Binding-site contacts:
Ligand atom O6 contacts residue TYR211 of chain 1.B at 3.1 Å.
Ligand atom O4 contacts residue TYR211 of chain 1.B at 3.7 Å.
Ligand atom O4 contacts residue PRO239 of chain 1.B at 3.8 Å.
Ligand atom O5 contacts residue LEU207 of chain 1.B at 3.6 Å.
Ligand atom C6 contacts residue TYR116 of chain 1.A at 3.2 Å (hydrophobic).
Ligand atom N2 contacts residue ASN113 of chain 1.A at 3.1 Å (h-bond).
Ligand atom C7 contacts residue ASN113 of chain 1.A at 3.8 Å.
Ligand atom O7 contacts residue ASN113 of chain 1.A at 3.9 Å.
Ligand atom C4 contacts residue GLN212 of chain 1.B at 3.3 Å.
Ligand atom C1 contacts residue GLU109 of chain 1.A at 3.7 Å.
Ligand atom C3 contacts residue ASN113 of chain 1.A at 3.8 Å.
Ligand atom C4 contacts residue ASN113 of chain 1.A at 4.1 Å.
Ligand atom C5 contacts residue LEU207 of chain 1.B at 3.8 Å (hydrophobic).
Ligand atom C5 contacts residue TYR211 of chain 1.B at 4.0 Å (hydrophobic).
Ligand atom C5 contacts residue PHE189 of chain 1.A at 4.0 Å (hydrophobic).
Ligand atom O6 contacts residue LEU207 of chain 1.B at 3.5 Å.
Ligand atom C5 contacts residue ASN113 of chain 1.A at 3.6 Å.
Ligand atom O6 contacts residue TYR116 of chain 1.A at 3.2 Å (h-bond).
Ligand atom C6 contacts residue GLU208 of chain 1.B at 3.9 Å.
Ligand atom C2 contacts residue GLU109 of chain 1.A at 4.1 Å.
Ligand atom C1 contacts residue ASN113 of chain 1.A at 1.4 Å.
Ligand atom O5 contacts residue ASN113 of chain 1.A at 2.3 Å (h-bond).
Ligand atom O5 contacts residue GLU109 of chain 1.A at 3.9 Å.
Ligand atom C1 contacts residue TYR116 of chain 1.A at 3.7 Å (hydrophobic).
Ligand atom O6 contacts residue GLN212 of chain 1.B at 3.7 Å.
Ligand atom C6 contacts residue LEU207 of chain 1.B at 4.1 Å (hydrophobic).
Ligand atom C8 contacts residue MET185 of chain 1.A at 3.5 Å (hydrophobic).
Ligand atom C5 contacts residue GLN212 of chain 1.B at 3.9 Å.
Ligand atom C6 contacts residue TYR211 of chain 1.B at 4.1 Å (hydrophobic).
Ligand atom C6 contacts residue PHE189 of chain 1.A at 3.8 Å (hydrophobic).
Ligand atom O4 contacts residue GLN212 of chain 1.B at 2.9 Å (h-bond).
Ligand atom O3 contacts residue GLU208 of chain 1.B at 3.5 Å (salt-bridge).
Ligand atom C6 contacts residue GLN212 of chain 1.B at 3.4 Å.
Ligand atom C1 contacts residue LEU207 of chain 1.B at 4.2 Å (hydrophobic).
Ligand atom O5 contacts residue TYR116 of chain 1.A at 3.2 Å.
Ligand atom C2 contacts residue ASN113 of chain 1.A at 2.5 Å.
Ligand atom O5 contacts residue GLU208 of chain 1.B at 3.9 Å.
Ligand atom C5 contacts residue TYR116 of chain 1.A at 4.1 Å (hydrophobic).
Ligand atom O7 contacts residue LEU207 of chain 1.B at 4.1 Å.
Ligand atom C4 contacts residue LEU207 of chain 1.B at 3.8 Å (hydrophobic).

Sequence of chain 1.B:
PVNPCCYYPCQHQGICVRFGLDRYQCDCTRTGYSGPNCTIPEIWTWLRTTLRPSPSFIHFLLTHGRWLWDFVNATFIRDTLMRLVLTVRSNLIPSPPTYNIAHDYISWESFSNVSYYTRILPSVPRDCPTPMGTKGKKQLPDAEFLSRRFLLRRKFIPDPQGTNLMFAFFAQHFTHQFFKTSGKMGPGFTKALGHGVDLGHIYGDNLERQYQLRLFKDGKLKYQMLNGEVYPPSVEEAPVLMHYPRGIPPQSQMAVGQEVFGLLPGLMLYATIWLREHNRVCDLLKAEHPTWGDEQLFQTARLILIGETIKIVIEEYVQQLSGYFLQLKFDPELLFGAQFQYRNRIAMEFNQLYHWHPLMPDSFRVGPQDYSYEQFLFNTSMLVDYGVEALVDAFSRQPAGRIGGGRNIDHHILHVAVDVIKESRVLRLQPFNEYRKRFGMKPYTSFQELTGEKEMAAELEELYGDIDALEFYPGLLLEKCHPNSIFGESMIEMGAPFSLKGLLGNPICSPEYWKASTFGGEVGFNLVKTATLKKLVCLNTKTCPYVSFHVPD

Sequence of chain 1.A:
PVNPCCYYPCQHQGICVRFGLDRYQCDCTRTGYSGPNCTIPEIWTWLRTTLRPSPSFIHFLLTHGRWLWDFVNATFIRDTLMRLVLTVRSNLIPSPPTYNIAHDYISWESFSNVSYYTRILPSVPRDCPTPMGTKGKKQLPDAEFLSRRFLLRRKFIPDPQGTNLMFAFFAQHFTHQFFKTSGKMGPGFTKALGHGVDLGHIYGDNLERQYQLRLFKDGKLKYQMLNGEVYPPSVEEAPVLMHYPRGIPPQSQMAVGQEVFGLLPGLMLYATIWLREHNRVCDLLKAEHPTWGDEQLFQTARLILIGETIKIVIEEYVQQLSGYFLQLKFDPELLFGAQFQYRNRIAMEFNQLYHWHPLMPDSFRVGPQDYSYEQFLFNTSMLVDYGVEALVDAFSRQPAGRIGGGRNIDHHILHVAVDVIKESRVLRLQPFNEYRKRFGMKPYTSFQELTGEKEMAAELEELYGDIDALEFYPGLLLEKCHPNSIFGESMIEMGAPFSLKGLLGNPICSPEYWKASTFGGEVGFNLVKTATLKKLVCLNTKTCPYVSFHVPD

A protein and the small-molecule ligand that binds it are described below.
Small molecule (SMILES): CC(=O)N[C@H]1[C@H](O[C@H]2[C@H](O)[C@@H](NC(C)=O)CO[C@@H]2CO)O[C@H](CO)[C@@H](O[C@@H]2O[C@H](CO[C@@H]3O[C@H](CO[C@@H]4O[C@H](CO)[C@@H](O)[C@H](O)[C@@H]4O)[C@@H](O)[C@H](O)[C@@H]3O)[C@@H](O)[C@H](O)[C@@H]2O)[C@@H]1O